The small molecule below binds the protein below.
Small molecule (SMILES): CC(=O)N[C@@H]1[C@@H](O)[C@H](O)[C@@H](CO)O[C@H]1O

Binding-site contacts:
Ligand atom C6 contacts residue ASN633 of chain 1.A at 3.7 Å.
Ligand atom N2 contacts residue ASN636 of chain 1.A at 2.9 Å (h-bond).
Ligand atom O6 contacts residue ASN636 of chain 1.A at 4.3 Å.
Ligand atom O3 contacts residue ASN636 of chain 1.A at 4.2 Å.
Ligand atom C5 contacts residue ASN636 of chain 1.A at 2.8 Å.
Ligand atom C6 contacts residue THR667 of chain 1.A at 3.4 Å.
Ligand atom C1 contacts residue ASN636 of chain 1.A at 1.4 Å.
Ligand atom O4 contacts residue ASN636 of chain 1.A at 4.3 Å.
Ligand atom C2 contacts residue ASN636 of chain 1.A at 2.4 Å.
Ligand atom C6 contacts residue ASN636 of chain 1.A at 4.1 Å.
Ligand atom O7 contacts residue ASN636 of chain 1.A at 2.6 Å (h-bond).
Ligand atom O6 contacts residue VAL632 of chain 1.A at 4.5 Å.
Ligand atom C3 contacts residue ASN636 of chain 1.A at 2.9 Å.
Ligand atom O6 contacts residue THR667 of chain 1.A at 3.2 Å (h-bond).
Ligand atom O5 contacts residue ASN636 of chain 1.A at 2.4 Å (h-bond).
Ligand atom C7 contacts residue ASN636 of chain 1.A at 3.3 Å.
Ligand atom O6 contacts residue ASN633 of chain 1.A at 2.5 Å (h-bond).
Ligand atom C4 contacts residue ASN636 of chain 1.A at 3.4 Å.

Sequence of chain 1.A:
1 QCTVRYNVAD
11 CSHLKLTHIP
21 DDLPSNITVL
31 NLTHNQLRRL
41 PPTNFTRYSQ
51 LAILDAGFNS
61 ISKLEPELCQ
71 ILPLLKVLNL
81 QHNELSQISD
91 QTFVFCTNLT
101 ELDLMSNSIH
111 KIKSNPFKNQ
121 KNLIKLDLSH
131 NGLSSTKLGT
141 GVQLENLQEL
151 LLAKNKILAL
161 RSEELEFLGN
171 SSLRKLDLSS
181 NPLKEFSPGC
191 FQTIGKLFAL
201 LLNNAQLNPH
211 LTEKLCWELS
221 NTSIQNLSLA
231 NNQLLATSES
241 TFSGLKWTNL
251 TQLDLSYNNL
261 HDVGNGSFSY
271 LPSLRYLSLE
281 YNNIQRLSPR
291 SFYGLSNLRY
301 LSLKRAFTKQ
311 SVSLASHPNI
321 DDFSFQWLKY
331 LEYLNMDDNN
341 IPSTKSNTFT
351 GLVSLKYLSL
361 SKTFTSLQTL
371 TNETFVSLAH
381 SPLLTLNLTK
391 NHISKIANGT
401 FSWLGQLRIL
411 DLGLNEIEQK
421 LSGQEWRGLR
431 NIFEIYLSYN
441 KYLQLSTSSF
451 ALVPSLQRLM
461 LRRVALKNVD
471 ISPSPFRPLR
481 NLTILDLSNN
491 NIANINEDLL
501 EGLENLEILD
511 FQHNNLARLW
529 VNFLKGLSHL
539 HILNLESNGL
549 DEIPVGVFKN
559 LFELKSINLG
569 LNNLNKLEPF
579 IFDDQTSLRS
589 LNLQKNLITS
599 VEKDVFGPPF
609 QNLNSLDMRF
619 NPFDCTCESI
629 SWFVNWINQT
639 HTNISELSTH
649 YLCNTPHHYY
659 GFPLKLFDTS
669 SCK